The protein below binds the small molecule below.
Small molecule (SMILES): OC[C@H]1O[C@@H](O)[C@H](O)[C@@H](O)[C@@H]1O

Binding-site contacts:
Ligand atom O1 contacts residue GLU63 of chain 1.G at 3.4 Å (salt-bridge).
Ligand atom C5 contacts residue GLU63 of chain 1.G at 3.8 Å.
Ligand atom C3 contacts residue TYR24 of chain 1.G at 4.2 Å (hydrophobic).
Ligand atom C1 contacts residue GLU63 of chain 1.G at 3.6 Å.
Ligand atom O2 contacts residue PHE25 of chain 1.G at 4.5 Å.
Ligand atom O6 contacts residue GLU63 of chain 1.E at 4.4 Å.
Ligand atom C3 contacts residue GLU63 of chain 1.E at 3.9 Å.
Ligand atom C4 contacts residue GLU63 of chain 1.G at 4.3 Å.
Ligand atom O3 contacts residue GLU63 of chain 1.E at 3.4 Å (salt-bridge).
Ligand atom O6 contacts residue TYR24 of chain 1.E at 4.0 Å.
Ligand atom C4 contacts residue TYR24 of chain 1.G at 4.2 Å (hydrophobic).
Ligand atom O4 contacts residue TYR24 of chain 1.E at 3.8 Å.
Ligand atom C1 contacts residue TYR24 of chain 1.G at 4.2 Å (hydrophobic).
Ligand atom O1 contacts residue TYR24 of chain 1.G at 4.0 Å.
Ligand atom O5 contacts residue TYR24 of chain 1.G at 4.1 Å.
Ligand atom C6 contacts residue TYR26 of chain 1.E at 4.4 Å (hydrophobic).
Ligand atom O5 contacts residue GLU63 of chain 1.G at 2.8 Å (salt-bridge).
Ligand atom O3 contacts residue TYR26 of chain 1.G at 3.7 Å.
Ligand atom C6 contacts residue TYR24 of chain 1.E at 4.0 Å (hydrophobic).
Ligand atom O3 contacts residue TYR24 of chain 1.G at 4.3 Å.
Ligand atom C2 contacts residue TYR24 of chain 1.G at 3.6 Å (hydrophobic).
Ligand atom O2 contacts residue TYR24 of chain 1.G at 3.7 Å.
Ligand atom O4 contacts residue GLU63 of chain 1.E at 2.7 Å (salt-bridge).
Ligand atom C6 contacts residue GLU63 of chain 1.G at 3.9 Å.
Ligand atom C4 contacts residue GLU63 of chain 1.E at 3.3 Å.
Ligand atom C4 contacts residue TYR24 of chain 1.E at 3.9 Å (hydrophobic).
Ligand atom C2 contacts residue GLU63 of chain 1.G at 4.0 Å.

Sequence of chain 1.E:
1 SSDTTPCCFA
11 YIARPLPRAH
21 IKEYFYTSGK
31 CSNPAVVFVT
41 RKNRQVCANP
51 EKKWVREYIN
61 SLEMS

Sequence of chain 1.G:
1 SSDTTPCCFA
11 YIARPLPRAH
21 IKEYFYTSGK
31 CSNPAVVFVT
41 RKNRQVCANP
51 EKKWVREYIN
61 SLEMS